The protein below binds the small molecule below.
Small molecule (SMILES): CC(=O)N[C@H]1[C@H](O[C@H]2[C@H](O)[C@@H](NC(C)=O)CO[C@@H]2CO)O[C@H](CO)[C@@H](O)[C@@H]1O

Binding-site contacts:
Ligand atom C8 contacts residue ASN135 of chain 2.A at 3.8 Å.
Ligand atom C1 contacts residue ASN135 of chain 2.A at 1.4 Å.
Ligand atom C1 contacts residue HIS174 of chain 2.A at 3.5 Å.
Ligand atom N2 contacts residue ASN135 of chain 2.A at 2.9 Å (h-bond).
Ligand atom C7 contacts residue ASN135 of chain 2.A at 3.4 Å.
Ligand atom C4 contacts residue ASN135 of chain 2.A at 4.0 Å.
Ligand atom C5 contacts residue HIS174 of chain 2.A at 3.5 Å.
Ligand atom C8 contacts residue PRO133 of chain 2.A at 3.3 Å (hydrophobic).
Ligand atom O5 contacts residue HIS174 of chain 2.A at 3.0 Å.
Ligand atom C5 contacts residue ASN135 of chain 2.A at 3.5 Å.
Ligand atom C7 contacts residue LEU134 of chain 2.A at 4.2 Å (hydrophobic).
Ligand atom O6 contacts residue HIS174 of chain 2.A at 3.9 Å.
Ligand atom C2 contacts residue ASN135 of chain 2.A at 2.3 Å.
Ligand atom C3 contacts residue ASN135 of chain 2.A at 3.7 Å.
Ligand atom O5 contacts residue ASN135 of chain 2.A at 2.2 Å (h-bond).
Ligand atom C8 contacts residue LEU134 of chain 2.A at 3.6 Å (hydrophobic).
Ligand atom C6 contacts residue HIS174 of chain 2.A at 3.6 Å.
Ligand atom O7 contacts residue ASN135 of chain 2.A at 3.4 Å (h-bond).

Sequence of chain 2.A:
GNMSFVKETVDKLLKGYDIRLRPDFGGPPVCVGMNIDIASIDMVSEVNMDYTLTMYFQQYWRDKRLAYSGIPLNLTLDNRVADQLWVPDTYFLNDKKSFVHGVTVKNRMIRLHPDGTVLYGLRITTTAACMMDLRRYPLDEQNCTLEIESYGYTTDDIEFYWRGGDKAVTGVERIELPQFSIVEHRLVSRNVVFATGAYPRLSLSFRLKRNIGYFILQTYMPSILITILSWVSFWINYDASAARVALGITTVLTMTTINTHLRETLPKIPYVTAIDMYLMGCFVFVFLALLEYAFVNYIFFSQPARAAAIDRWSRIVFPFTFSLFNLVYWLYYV